Sequence of chain 1.B:
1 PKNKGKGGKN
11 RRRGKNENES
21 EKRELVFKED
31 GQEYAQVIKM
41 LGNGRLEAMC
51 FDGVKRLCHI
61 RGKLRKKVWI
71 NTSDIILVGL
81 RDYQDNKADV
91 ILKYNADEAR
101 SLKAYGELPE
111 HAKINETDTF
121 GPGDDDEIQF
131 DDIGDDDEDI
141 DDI

Binding-site contacts:
Ligand atom O contacts residue LYS2 of chain 1.B at 2.7 Å (salt-bridge).
Ligand atom CB contacts residue PRO1 of chain 1.B at 3.5 Å (hydrophobic).
Ligand atom CG contacts residue PRO1 of chain 1.B at 4.5 Å (hydrophobic).
Ligand atom O contacts residue PRO1 of chain 1.B at 4.5 Å.
Ligand atom C contacts residue PRO1 of chain 1.B at 1.4 Å (hydrophobic).
Ligand atom C contacts residue PRO1 of chain 1.B at 4.5 Å (hydrophobic).
Ligand atom C contacts residue LYS2 of chain 1.B at 3.4 Å.
Ligand atom O contacts residue PRO1 of chain 1.B at 2.2 Å (h-bond).
Ligand atom CA contacts residue PRO1 of chain 1.B at 2.5 Å (hydrophobic).
Ligand atom N contacts residue PRO1 of chain 1.B at 3.5 Å (h-bond).

The protein below binds the small molecule below.
Small molecule (SMILES): CSCC[C@@H](C=O)NC(=O)[C@@H]1CCCN1C(=O)[C@H](CC(=O)O)NC(=O)[C@@H](NC(=O)[C@H](CC1=CNCN1)NC(=O)[C@H](CC1=CNCN1)NC(=O)[C@H](CC1=CNCN1)NC(=O)[C@H](CC1=CNCN1)NC(=O)[C@H](CC1=CNCN1)NC(=O)[C@H](CC1=CNCN1)NC(=O)[C@H](CO)NC(=O)CNC(=O)[C@H](CCCNC(N)=[NH2+])NC(=O)[C@@H]([NH3+])CCSC)[C@@H](C)O